The small molecule below binds the protein below.
Small molecule (SMILES): Nc1nccc(Nc2cc(-c3cc4ccccc4o3)c3[nH]ncc3c2)n1

Sequence of chain 1.D:
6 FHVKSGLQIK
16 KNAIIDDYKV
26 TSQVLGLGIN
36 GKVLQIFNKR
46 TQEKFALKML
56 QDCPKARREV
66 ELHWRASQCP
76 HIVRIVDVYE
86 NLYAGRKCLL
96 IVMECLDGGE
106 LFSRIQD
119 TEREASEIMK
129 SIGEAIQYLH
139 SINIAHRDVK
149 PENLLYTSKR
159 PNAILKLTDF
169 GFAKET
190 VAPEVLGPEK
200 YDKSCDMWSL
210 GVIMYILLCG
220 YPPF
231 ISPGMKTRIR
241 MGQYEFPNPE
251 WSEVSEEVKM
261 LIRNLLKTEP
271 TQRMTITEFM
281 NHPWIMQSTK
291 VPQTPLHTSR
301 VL

Binding-site contacts:
Ligand atom N20 contacts residue ASP167 of chain 1.D at 3.1 Å (salt-bridge).
Ligand atom C18 contacts residue LEU153 of chain 1.D at 3.5 Å (hydrophobic).
Ligand atom N24 contacts residue VAL38 of chain 1.D at 3.9 Å.
Ligand atom C3 contacts residue GLY104 of chain 1.D at 4.0 Å.
Ligand atom C4 contacts residue LEU101 of chain 1.D at 3.5 Å (hydrophobic).
Ligand atom O26 contacts residue LEU101 of chain 1.D at 3.1 Å (h-bond).
Ligand atom N24 contacts residue THR166 of chain 1.D at 2.9 Å (h-bond).
Ligand atom C7 contacts residue LEU153 of chain 1.D at 3.8 Å (hydrophobic).
Ligand atom C15 contacts residue LEU153 of chain 1.D at 3.7 Å (hydrophobic).
Ligand atom O26 contacts residue LEU30 of chain 1.D at 3.4 Å.
Ligand atom N24 contacts residue ASP167 of chain 1.D at 3.9 Å.
Ligand atom N23 contacts residue ALA51 of chain 1.D at 3.9 Å.
Ligand atom N20 contacts residue MET98 of chain 1.D at 3.4 Å (h-bond).
Ligand atom C4 contacts residue ASP102 of chain 1.D at 3.7 Å.
Ligand atom N21 contacts residue LEU153 of chain 1.D at 3.7 Å.
Ligand atom C13 contacts residue VAL38 of chain 1.D at 3.5 Å (hydrophobic).
Ligand atom C19 contacts residue LYS53 of chain 1.D at 3.9 Å.
Ligand atom N25 contacts residue VAL38 of chain 1.D at 3.9 Å.
Ligand atom N20 contacts residue THR166 of chain 1.D at 2.9 Å (h-bond).
Ligand atom C12 contacts residue LEU30 of chain 1.D at 3.9 Å (hydrophobic).
Ligand atom C6 contacts residue LYS53 of chain 1.D at 3.1 Å.
Ligand atom N22 contacts residue ASP167 of chain 1.D at 3.4 Å.
Ligand atom C12 contacts residue LEU101 of chain 1.D at 3.5 Å (hydrophobic).
Ligand atom N21 contacts residue LEU101 of chain 1.D at 2.9 Å (h-bond).
Ligand atom C5 contacts residue VAL38 of chain 1.D at 3.6 Å (hydrophobic).
Ligand atom C10 contacts residue ALA51 of chain 1.D at 3.7 Å (hydrophobic).
Ligand atom C6 contacts residue ASP167 of chain 1.D at 3.2 Å.
Ligand atom N23 contacts residue GLU99 of chain 1.D at 3.5 Å (salt-bridge).
Ligand atom C8 contacts residue THR166 of chain 1.D at 3.9 Å.
Ligand atom N22 contacts residue LYS53 of chain 1.D at 2.7 Å (salt-bridge).
Ligand atom C1 contacts residue GLY104 of chain 1.D at 3.7 Å.
Ligand atom C19 contacts residue THR166 of chain 1.D at 3.3 Å.
Ligand atom C19 contacts residue ASP167 of chain 1.D at 3.4 Å.
Ligand atom C10 contacts residue GLU99 of chain 1.D at 3.8 Å.
Ligand atom C16 contacts residue LEU153 of chain 1.D at 3.7 Å (hydrophobic).
Ligand atom N23 contacts residue LEU101 of chain 1.D at 3.1 Å (h-bond).
Ligand atom N20 contacts residue HIS68 of chain 1.D at 3.9 Å.
Ligand atom N23 contacts residue CYS100 of chain 1.D at 3.9 Å.
Ligand atom C18 contacts residue LEU101 of chain 1.D at 3.9 Å (hydrophobic).
Ligand atom C11 contacts residue LEU30 of chain 1.D at 3.8 Å (hydrophobic).